Sequence of chain 1.B:
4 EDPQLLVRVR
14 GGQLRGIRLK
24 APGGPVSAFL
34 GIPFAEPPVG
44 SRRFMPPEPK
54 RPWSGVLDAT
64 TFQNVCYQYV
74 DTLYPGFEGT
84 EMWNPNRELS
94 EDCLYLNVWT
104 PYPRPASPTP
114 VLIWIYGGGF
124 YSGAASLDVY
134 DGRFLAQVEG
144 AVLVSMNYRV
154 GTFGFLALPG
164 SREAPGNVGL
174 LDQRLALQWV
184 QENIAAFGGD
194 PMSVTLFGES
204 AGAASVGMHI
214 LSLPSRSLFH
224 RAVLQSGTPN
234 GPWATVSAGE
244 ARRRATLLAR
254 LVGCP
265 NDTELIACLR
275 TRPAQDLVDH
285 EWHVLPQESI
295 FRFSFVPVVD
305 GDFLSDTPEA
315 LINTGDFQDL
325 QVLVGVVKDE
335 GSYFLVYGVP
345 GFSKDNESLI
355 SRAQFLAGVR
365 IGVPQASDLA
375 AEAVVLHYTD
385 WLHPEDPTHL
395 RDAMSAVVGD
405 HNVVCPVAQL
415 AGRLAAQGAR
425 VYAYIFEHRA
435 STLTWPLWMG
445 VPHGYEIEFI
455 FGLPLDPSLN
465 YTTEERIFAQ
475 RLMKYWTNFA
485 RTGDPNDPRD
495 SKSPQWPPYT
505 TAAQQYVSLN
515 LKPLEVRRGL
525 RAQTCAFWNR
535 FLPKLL

Binding-site contacts:
Ligand atom C32 contacts residue TRP86 of chain 1.B at 3.4 Å (hydrophobic).
Ligand atom C39 contacts residue TRP86 of chain 1.B at 3.6 Å (hydrophobic).
Ligand atom C35 contacts residue TYR337 of chain 1.B at 3.5 Å (hydrophobic).
Ligand atom C34 contacts residue HIS447 of chain 1.B at 3.2 Å.
Ligand atom N8 contacts residue HIS447 of chain 1.B at 2.8 Å (h-bond).
Ligand atom C36 contacts residue TRP439 of chain 1.B at 3.4 Å (hydrophobic).
Ligand atom C42 contacts residue GLU202 of chain 1.B at 3.3 Å.
Ligand atom C36 contacts residue TYR337 of chain 1.B at 3.2 Å (hydrophobic).
Ligand atom C20 contacts residue TYR341 of chain 1.B at 3.6 Å (hydrophobic).
Ligand atom N7 contacts residue TRP86 of chain 1.B at 3.5 Å.
Ligand atom C21 contacts residue TRP286 of chain 1.B at 3.5 Å (hydrophobic).
Ligand atom C1 contacts residue TYR72 of chain 1.B at 3.5 Å (hydrophobic).
Ligand atom C28 contacts residue TYR124 of chain 1.B at 3.2 Å (hydrophobic).
Ligand atom C33 contacts residue HIS447 of chain 1.B at 3.4 Å.
Ligand atom N8 contacts residue TRP86 of chain 1.B at 3.6 Å.
Ligand atom C38 contacts residue GLU202 of chain 1.B at 3.4 Å.
Ligand atom N4 contacts residue TYR124 of chain 1.B at 3.7 Å.
Ligand atom C34 contacts residue TYR449 of chain 1.B at 3.6 Å (hydrophobic).
Ligand atom C14 contacts residue TYR124 of chain 1.B at 3.3 Å (hydrophobic).
Ligand atom C15 contacts residue ASP74 of chain 1.B at 3.3 Å.
Ligand atom N6 contacts residue GLY122 of chain 1.B at 3.4 Å (h-bond).
Ligand atom C32 contacts residue TYR337 of chain 1.B at 3.3 Å (hydrophobic).
Ligand atom C9 contacts residue TYR72 of chain 1.B at 3.4 Å (hydrophobic).
Ligand atom C5 contacts residue TRP286 of chain 1.B at 3.6 Å (hydrophobic).
Ligand atom C18 contacts residue TYR341 of chain 1.B at 3.6 Å (hydrophobic).
Ligand atom C41 contacts residue TRP86 of chain 1.B at 3.6 Å (hydrophobic).
Ligand atom C31 contacts residue TRP86 of chain 1.B at 3.4 Å (hydrophobic).
Ligand atom C4 contacts residue TRP286 of chain 1.B at 3.4 Å (hydrophobic).
Ligand atom N2 contacts residue SER293 of chain 1.B at 2.6 Å (h-bond).
Ligand atom N3 contacts residue TYR341 of chain 1.B at 3.6 Å.
Ligand atom N5 contacts residue GLY121 of chain 1.B at 3.5 Å.
Ligand atom C14 contacts residue TYR72 of chain 1.B at 3.3 Å (hydrophobic).
Ligand atom C30 contacts residue TRP86 of chain 1.B at 3.5 Å (hydrophobic).
Ligand atom N1 contacts residue TYR72 of chain 1.B at 2.8 Å (h-bond).
Ligand atom C13 contacts residue TYR72 of chain 1.B at 3.6 Å (hydrophobic).
Ligand atom C24 contacts residue TYR124 of chain 1.B at 3.5 Å (hydrophobic).
Ligand atom C33 contacts residue TRP86 of chain 1.B at 3.5 Å (hydrophobic).
Ligand atom C25 contacts residue TYR337 of chain 1.B at 3.5 Å (hydrophobic).
Ligand atom C3 contacts residue TRP286 of chain 1.B at 3.2 Å (hydrophobic).
Ligand atom C27 contacts residue PHE297 of chain 1.B at 3.6 Å (hydrophobic).

The protein below binds the small molecule below.
Small molecule (SMILES): Nc1ccc2c(c1)c(-c1ccccc1)[n+](CCCCCc1cnnn1CCNc1c3c(nc4ccccc14)CCCC3)c1cc(N)ccc21